Binding-site contacts:
Ligand atom C5 contacts residue HIS124 of chain 2.A at 3.5 Å.
Ligand atom ND contacts residue ARG379 of chain 2.A at 3.4 Å (salt-bridge).
Ligand atom O1P contacts residue HIS226 of chain 2.A at 2.6 Å (h-bond).
Ligand atom O3P contacts residue THR95 of chain 2.A at 3.5 Å (h-bond).
Ligand atom C4A contacts residue LYS227 of chain 2.A at 3.6 Å.
Ligand atom O1P contacts residue THR278 of chain 1.A at 3.7 Å.
Ligand atom C2 contacts residue ALA203 of chain 2.A at 3.5 Å (hydrophobic).
Ligand atom C2 contacts residue ASP201 of chain 2.A at 3.6 Å.
Ligand atom O3 contacts residue ASN176 of chain 2.A at 3.4 Å.
Ligand atom O2P contacts residue THR278 of chain 1.A at 2.7 Å (h-bond).
Ligand atom P contacts residue SER224 of chain 2.A at 3.5 Å.
Ligand atom OG contacts residue ALA32 of chain 2.A at 3.4 Å.
Ligand atom O1P contacts residue SER224 of chain 2.A at 2.6 Å (h-bond).
Ligand atom N1 contacts residue ALA203 of chain 2.A at 3.6 Å.
Ligand atom C5A contacts residue HIS124 of chain 2.A at 3.6 Å.
Ligand atom O4P contacts residue THR96 of chain 2.A at 3.6 Å.
Ligand atom C4 contacts residue HIS124 of chain 2.A at 3.4 Å.
Ligand atom O3P contacts residue SER224 of chain 2.A at 3.7 Å.
Ligand atom N contacts residue LYS227 of chain 2.A at 3.4 Å (salt-bridge).
Ligand atom C6 contacts residue ASP201 of chain 2.A at 3.6 Å.
Ligand atom CA contacts residue ALA31 of chain 2.A at 3.5 Å (hydrophobic).
Ligand atom N1 contacts residue ASP201 of chain 2.A at 2.7 Å (salt-bridge).
Ligand atom N1 contacts residue HIS124 of chain 2.A at 3.5 Å.
Ligand atom C6 contacts residue HIS124 of chain 2.A at 3.6 Å.
Ligand atom C3 contacts residue HIS124 of chain 2.A at 3.5 Å.
Ligand atom O3P contacts residue THR96 of chain 2.A at 2.6 Å (h-bond).
Ligand atom O3 contacts residue LYS227 of chain 2.A at 2.7 Å (salt-bridge).
Ligand atom C contacts residue ALA31 of chain 2.A at 3.5 Å (hydrophobic).
Ligand atom CB contacts residue ASN54 of chain 1.A at 3.7 Å.
Ligand atom P contacts residue THR96 of chain 2.A at 3.6 Å.
Ligand atom O4P contacts residue THR95 of chain 2.A at 3.5 Å.
Ligand atom O contacts residue ARG379 of chain 2.A at 2.6 Å (salt-bridge).
Ligand atom O contacts residue ASN176 of chain 2.A at 2.6 Å (h-bond).
Ligand atom C contacts residue ARG379 of chain 2.A at 3.6 Å.
Ligand atom OG contacts residue ASN54 of chain 1.A at 3.4 Å (h-bond).
Ligand atom N contacts residue HIS124 of chain 2.A at 3.7 Å.
Ligand atom ND contacts residue ALA32 of chain 2.A at 3.5 Å.
Ligand atom C2A contacts residue ASP201 of chain 2.A at 3.6 Å.
Ligand atom C3 contacts residue ALA203 of chain 2.A at 3.7 Å (hydrophobic).
Ligand atom C3 contacts residue LYS227 of chain 2.A at 3.7 Å.

A small-molecule ligand and the protein it binds are described below.
Small molecule (SMILES): Cc1ncc(COP(=O)(O)O)c(CNc2co[nH]c2=O)c1O

Sequence of chain 2.A:
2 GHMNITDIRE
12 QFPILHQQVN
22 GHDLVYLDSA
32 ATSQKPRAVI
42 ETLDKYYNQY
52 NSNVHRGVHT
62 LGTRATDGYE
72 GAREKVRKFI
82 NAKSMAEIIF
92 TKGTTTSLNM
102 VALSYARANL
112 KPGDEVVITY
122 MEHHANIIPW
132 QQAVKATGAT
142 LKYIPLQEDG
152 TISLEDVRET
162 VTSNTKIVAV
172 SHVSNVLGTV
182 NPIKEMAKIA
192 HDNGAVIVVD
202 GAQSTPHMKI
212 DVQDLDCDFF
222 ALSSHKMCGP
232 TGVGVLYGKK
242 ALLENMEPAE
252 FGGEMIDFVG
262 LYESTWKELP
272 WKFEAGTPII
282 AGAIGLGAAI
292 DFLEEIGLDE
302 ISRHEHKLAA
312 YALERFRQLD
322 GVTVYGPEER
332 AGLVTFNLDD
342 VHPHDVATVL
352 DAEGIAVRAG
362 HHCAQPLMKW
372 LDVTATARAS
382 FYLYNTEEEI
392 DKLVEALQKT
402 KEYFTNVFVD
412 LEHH

Sequence of chain 1.A:
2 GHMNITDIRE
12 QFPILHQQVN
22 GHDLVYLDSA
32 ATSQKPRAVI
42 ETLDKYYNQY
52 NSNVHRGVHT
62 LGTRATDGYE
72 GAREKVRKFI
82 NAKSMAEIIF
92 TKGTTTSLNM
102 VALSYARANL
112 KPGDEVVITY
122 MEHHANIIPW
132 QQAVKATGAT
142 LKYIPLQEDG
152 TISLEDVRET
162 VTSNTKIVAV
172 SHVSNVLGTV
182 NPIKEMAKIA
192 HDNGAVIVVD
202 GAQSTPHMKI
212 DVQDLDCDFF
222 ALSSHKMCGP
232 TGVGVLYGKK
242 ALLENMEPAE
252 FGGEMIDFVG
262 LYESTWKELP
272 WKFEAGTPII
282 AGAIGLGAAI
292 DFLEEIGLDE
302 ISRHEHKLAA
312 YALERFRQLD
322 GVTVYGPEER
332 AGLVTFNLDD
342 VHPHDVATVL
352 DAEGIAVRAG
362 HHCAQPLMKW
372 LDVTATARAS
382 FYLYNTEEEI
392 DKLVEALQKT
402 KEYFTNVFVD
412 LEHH